Sequence of chain 1.A:
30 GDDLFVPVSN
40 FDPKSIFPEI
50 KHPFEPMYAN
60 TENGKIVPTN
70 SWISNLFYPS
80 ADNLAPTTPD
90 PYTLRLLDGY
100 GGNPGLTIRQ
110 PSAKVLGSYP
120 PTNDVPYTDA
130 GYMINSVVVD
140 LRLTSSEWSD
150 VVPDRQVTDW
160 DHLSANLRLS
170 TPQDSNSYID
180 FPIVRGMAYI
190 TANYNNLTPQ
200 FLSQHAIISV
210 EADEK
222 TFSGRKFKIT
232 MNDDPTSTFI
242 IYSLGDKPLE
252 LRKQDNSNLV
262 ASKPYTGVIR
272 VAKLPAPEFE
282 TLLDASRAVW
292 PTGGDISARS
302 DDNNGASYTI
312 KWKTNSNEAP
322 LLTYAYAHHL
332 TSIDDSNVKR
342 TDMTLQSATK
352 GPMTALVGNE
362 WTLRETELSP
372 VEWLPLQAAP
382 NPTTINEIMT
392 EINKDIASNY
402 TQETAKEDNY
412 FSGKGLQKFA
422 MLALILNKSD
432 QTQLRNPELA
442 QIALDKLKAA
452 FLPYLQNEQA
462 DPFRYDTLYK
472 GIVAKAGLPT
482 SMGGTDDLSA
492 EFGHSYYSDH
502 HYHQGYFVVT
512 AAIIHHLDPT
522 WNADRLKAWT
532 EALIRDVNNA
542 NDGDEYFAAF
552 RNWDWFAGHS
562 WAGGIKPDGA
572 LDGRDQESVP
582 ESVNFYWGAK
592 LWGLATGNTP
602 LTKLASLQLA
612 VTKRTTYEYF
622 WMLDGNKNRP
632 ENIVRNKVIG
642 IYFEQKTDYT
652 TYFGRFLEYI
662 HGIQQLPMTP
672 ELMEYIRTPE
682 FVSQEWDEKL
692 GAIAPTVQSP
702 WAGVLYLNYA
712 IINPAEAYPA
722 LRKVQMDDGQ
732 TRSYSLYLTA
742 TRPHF

This protein binds this small molecule.
Small molecule (SMILES): OC[C@H]1O[C@@H](O[C@@H]2[C@@H](O)[C@H](O[C@@H]3[C@@H](O)[C@H](O[C@@H]4[C@@H](O)[C@H](O)O[C@H](CO)[C@H]4O)O[C@H](CO)[C@H]3O)O[C@H](CO)[C@H]2O)[C@H](O)[C@@H](O)[C@@H]1O

Binding-site contacts:
Ligand atom O6 contacts residue GLY655 of chain 1.A at 2.9 Å (h-bond).
Ligand atom O6 contacts residue ASP573 of chain 1.A at 2.6 Å (salt-bridge).
Ligand atom C6 contacts residue BGC3 of chain 1.E at 3.6 Å.
Ligand atom O4 contacts residue LYS647 of chain 1.A at 2.9 Å (salt-bridge).
Ligand atom C4 contacts residue TYR653 of chain 1.A at 3.8 Å (hydrophobic).
Ligand atom C6 contacts residue ARG656 of chain 1.A at 3.8 Å.
Ligand atom C6 contacts residue THR652 of chain 1.A at 3.5 Å.
Ligand atom C6 contacts residue ILE642 of chain 1.A at 3.7 Å (hydrophobic).
Ligand atom C6 contacts residue ASP649 of chain 1.A at 3.4 Å.
Ligand atom O6 contacts residue LYS647 of chain 1.A at 3.4 Å (salt-bridge).
Ligand atom C2 contacts residue BGC1 of chain 1.C at 3.8 Å.
Ligand atom O4 contacts residue BGC3 of chain 1.E at 3.1 Å (h-bond).
Ligand atom C4 contacts residue GLY655 of chain 1.A at 3.6 Å.
Ligand atom O6 contacts residue ARG656 of chain 1.A at 3.6 Å.
Ligand atom C6 contacts residue GLY655 of chain 1.A at 3.6 Å.
Ligand atom O2 contacts residue BGC1 of chain 1.C at 3.0 Å (h-bond).
Ligand atom C5 contacts residue BGC3 of chain 1.E at 3.8 Å.
Ligand atom O4 contacts residue THR651 of chain 1.A at 3.7 Å.
Ligand atom O6 contacts residue LEU572 of chain 1.A at 3.4 Å.
Ligand atom O5 contacts residue BGC2 of chain 1.E at 3.7 Å.
Ligand atom C2 contacts residue TYR653 of chain 1.A at 3.3 Å (hydrophobic).
Ligand atom O5 contacts residue THR652 of chain 1.A at 3.2 Å (h-bond).
Ligand atom C5 contacts residue BGC1 of chain 1.E at 3.8 Å.
Ligand atom O6 contacts residue ASP649 of chain 1.A at 2.7 Å (salt-bridge).
Ligand atom O6 contacts residue PHE654 of chain 1.A at 3.7 Å.
Ligand atom C6 contacts residue LYS647 of chain 1.A at 3.9 Å.
Ligand atom C1 contacts residue BGC2 of chain 1.E at 3.7 Å.
Ligand atom O4 contacts residue THR652 of chain 1.A at 2.7 Å (h-bond).
Ligand atom C5 contacts residue THR652 of chain 1.A at 3.9 Å.
Ligand atom O4 contacts residue GLY655 of chain 1.A at 3.6 Å.
Ligand atom O6 contacts residue THR651 of chain 1.A at 3.4 Å (h-bond).
Ligand atom O5 contacts residue BGC3 of chain 1.E at 3.7 Å.
Ligand atom O6 contacts residue BGC1 of chain 1.E at 3.9 Å.
Ligand atom O3 contacts residue TYR653 of chain 1.A at 3.6 Å.
Ligand atom C1 contacts residue BGC3 of chain 1.E at 3.8 Å.
Ligand atom O6 contacts residue THR652 of chain 1.A at 2.4 Å (h-bond).
Ligand atom C5 contacts residue BGC2 of chain 1.E at 3.6 Å.
Ligand atom C3 contacts residue TYR653 of chain 1.A at 3.8 Å (hydrophobic).
Ligand atom O6 contacts residue BGC2 of chain 1.E at 3.8 Å.
Ligand atom C6 contacts residue ASP573 of chain 1.A at 3.0 Å.